Binding-site contacts:
Ligand atom O2P contacts residue ARG133 of chain 1.A at 2.6 Å (salt-bridge).
Ligand atom O contacts residue VAL182 of chain 1.A at 3.2 Å.
Ligand atom OG1 contacts residue TRP234 of chain 1.A at 3.1 Å (h-bond).
Ligand atom O1P contacts residue ARG133 of chain 1.A at 2.8 Å (salt-bridge).
Ligand atom OG1 contacts residue VAL50 of chain 1.A at 3.6 Å.
Ligand atom CD contacts residue LEU226 of chain 1.A at 3.7 Å (hydrophobic).
Ligand atom C contacts residue ASN230 of chain 1.A at 3.7 Å.
Ligand atom CA contacts residue ASN179 of chain 1.A at 3.5 Å.
Ligand atom N contacts residue ASN230 of chain 1.A at 3.0 Å (h-bond).
Ligand atom O3P contacts residue LYS53 of chain 1.A at 2.9 Å (salt-bridge).
Ligand atom CG2 contacts residue VAL182 of chain 1.A at 3.6 Å (hydrophobic).
Ligand atom CG2 contacts residue ASN230 of chain 1.A at 3.7 Å.
Ligand atom O3P contacts residue ARG60 of chain 1.A at 2.9 Å (salt-bridge).
Ligand atom NE contacts residue GLU18 of chain 1.A at 3.1 Å (salt-bridge).
Ligand atom N contacts residue ASN179 of chain 1.A at 2.7 Å (h-bond).
Ligand atom N contacts residue LEU178 of chain 1.A at 3.3 Å.
Ligand atom CB contacts residue ASN179 of chain 1.A at 3.4 Å.
Ligand atom C contacts residue LEU178 of chain 1.A at 3.5 Å (hydrophobic).
Ligand atom O contacts residue LEU178 of chain 1.A at 3.5 Å.
Ligand atom C contacts residue ASN179 of chain 1.A at 3.6 Å.
Ligand atom CA contacts residue LEU178 of chain 1.A at 3.6 Å (hydrophobic).
Ligand atom O contacts residue ASN230 of chain 1.A at 2.7 Å (h-bond).
Ligand atom N contacts residue LEU233 of chain 1.A at 3.5 Å.
Ligand atom OE1 contacts residue LEU226 of chain 1.A at 3.4 Å.
Ligand atom OG1 contacts residue LEU233 of chain 1.A at 3.4 Å.
Ligand atom NH2 contacts residue LEU47 of chain 1.A at 3.7 Å.
Ligand atom CB contacts residue ASN230 of chain 1.A at 3.6 Å.
Ligand atom CB contacts residue ASN179 of chain 1.A at 3.5 Å.
Ligand atom NH2 contacts residue GLU18 of chain 1.A at 3.4 Å (salt-bridge).
Ligand atom O1P contacts residue ARG60 of chain 1.A at 2.9 Å (salt-bridge).
Ligand atom CB contacts residue LYS53 of chain 1.A at 3.7 Å.
Ligand atom P contacts residue TYR134 of chain 1.A at 3.7 Å.
Ligand atom CA contacts residue ASN179 of chain 1.A at 3.6 Å.
Ligand atom NE2 contacts residue LEU226 of chain 1.A at 3.7 Å.
Ligand atom CD contacts residue LEU226 of chain 1.A at 3.5 Å (hydrophobic).
Ligand atom CB contacts residue GLU186 of chain 1.A at 3.7 Å.
Ligand atom CG2 contacts residue TRP234 of chain 1.A at 3.3 Å (hydrophobic).
Ligand atom O2P contacts residue TYR134 of chain 1.A at 2.6 Å (h-bond).
Ligand atom NH1 contacts residue ASN46 of chain 1.A at 3.7 Å.
Ligand atom CG contacts residue LEU226 of chain 1.A at 3.7 Å (hydrophobic).

A small-molecule ligand and the protein it binds are described below.
Small molecule (SMILES): CC(C)C[C@H](NC(=O)[C@H](COP(=O)(O)O)NC(=O)[C@H](CCC(N)=O)NC(=O)[C@@H](NC(=O)[C@H](CCCN=C(N)N)NC(=O)[C@@H](N)[C@@H](C)O)[C@@H](C)O)C(=O)N1CCC[C@H]1C(=O)N[C@H](C(=O)N[C@H](C=O)CCCN=C(N)N)[C@@H](C)O

Sequence of chain 1.A:
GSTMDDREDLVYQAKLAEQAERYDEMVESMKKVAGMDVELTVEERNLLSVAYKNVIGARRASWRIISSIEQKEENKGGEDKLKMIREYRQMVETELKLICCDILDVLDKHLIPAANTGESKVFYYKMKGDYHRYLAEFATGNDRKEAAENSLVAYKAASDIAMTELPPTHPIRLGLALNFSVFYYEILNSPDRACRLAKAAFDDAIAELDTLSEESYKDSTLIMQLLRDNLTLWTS